Binding-site contacts:
Ligand atom C16 contacts residue ASN53 of chain 3.A at 3.8 Å.
Ligand atom C21 contacts residue THR107 of chain 3.A at 3.7 Å.
Ligand atom C27 contacts residue ARG173 of chain 5.A at 3.7 Å.
Ligand atom C26 contacts residue LYS70 of chain 3.A at 3.2 Å.
Ligand atom C32 contacts residue ARG173 of chain 5.A at 3.7 Å.
Ligand atom O14 contacts residue ASN57 of chain 3.A at 3.0 Å (h-bond).
Ligand atom N3 contacts residue ARG173 of chain 5.A at 3.7 Å.
Ligand atom C31 contacts residue SER178 of chain 5.A at 3.3 Å.
Ligand atom C22 contacts residue ALA105 of chain 3.A at 3.8 Å (hydrophobic).
Ligand atom C8 contacts residue LEU56 of chain 3.A at 3.5 Å (hydrophobic).
Ligand atom C6 contacts residue ASN57 of chain 3.A at 3.5 Å.
Ligand atom C22 contacts residue ASN53 of chain 3.A at 3.6 Å.
Ligand atom C32 contacts residue GLN63 of chain 3.A at 3.4 Å.
Ligand atom C2 contacts residue GLN63 of chain 3.A at 3.6 Å.
Ligand atom N3 contacts residue GLN63 of chain 3.A at 3.0 Å (h-bond).
Ligand atom C6 contacts residue ASN53 of chain 3.A at 3.5 Å.
Ligand atom C11 contacts residue LYS70 of chain 3.A at 3.4 Å.
Ligand atom C11 contacts residue MET66 of chain 3.A at 3.8 Å (hydrophobic).
Ligand atom C2 contacts residue ARG173 of chain 5.A at 3.7 Å.
Ligand atom C16 contacts residue THR107 of chain 3.A at 3.3 Å.
Ligand atom O24 contacts residue LYS70 of chain 3.A at 3.1 Å (salt-bridge).
Ligand atom C25 contacts residue ASN57 of chain 3.A at 3.3 Å.
Ligand atom C23 contacts residue ASN57 of chain 3.A at 3.4 Å.
Ligand atom C5 contacts residue ASN57 of chain 3.A at 3.6 Å.
Ligand atom C1 contacts residue LYS70 of chain 3.A at 3.5 Å.
Ligand atom C9 contacts residue LEU56 of chain 3.A at 3.7 Å (hydrophobic).
Ligand atom C10 contacts residue MET66 of chain 3.A at 3.4 Å (hydrophobic).
Ligand atom C30 contacts residue SER178 of chain 5.A at 3.8 Å.
Ligand atom C7 contacts residue ASN57 of chain 3.A at 3.8 Å.
Ligand atom C23 contacts residue LYS70 of chain 3.A at 3.8 Å.
Ligand atom C31 contacts residue LYS70 of chain 3.A at 3.5 Å.
Ligand atom N4 contacts residue ASN57 of chain 3.A at 2.6 Å (h-bond).
Ligand atom C18 contacts residue THR107 of chain 3.A at 3.6 Å.
Ligand atom C27 contacts residue LYS70 of chain 3.A at 3.4 Å.
Ligand atom C22 contacts residue TYR130 of chain 3.A at 3.5 Å (hydrophobic).
Ligand atom C12 contacts residue LYS70 of chain 3.A at 3.6 Å.
Ligand atom C21 contacts residue TYR130 of chain 3.A at 3.6 Å (hydrophobic).
Ligand atom C22 contacts residue THR107 of chain 3.A at 3.4 Å.
Ligand atom C17 contacts residue THR107 of chain 3.A at 3.3 Å.
Ligand atom C8 contacts residue ASN57 of chain 3.A at 3.2 Å.

Sequence of chain 3.A:
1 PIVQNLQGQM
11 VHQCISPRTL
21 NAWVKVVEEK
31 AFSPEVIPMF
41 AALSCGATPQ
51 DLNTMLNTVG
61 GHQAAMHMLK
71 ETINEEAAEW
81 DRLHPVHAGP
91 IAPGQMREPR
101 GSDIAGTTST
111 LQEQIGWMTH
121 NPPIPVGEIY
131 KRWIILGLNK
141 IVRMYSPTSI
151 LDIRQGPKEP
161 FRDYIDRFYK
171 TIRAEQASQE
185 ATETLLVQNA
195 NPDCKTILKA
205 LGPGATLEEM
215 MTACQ

The small molecule below binds the protein below.
Small molecule (SMILES): Cc1[nH]c2ccccc2c1CC(=O)N[C@@H](Cc1ccccc1)C(=O)N(C)c1ccccc1

Sequence of chain 5.A:
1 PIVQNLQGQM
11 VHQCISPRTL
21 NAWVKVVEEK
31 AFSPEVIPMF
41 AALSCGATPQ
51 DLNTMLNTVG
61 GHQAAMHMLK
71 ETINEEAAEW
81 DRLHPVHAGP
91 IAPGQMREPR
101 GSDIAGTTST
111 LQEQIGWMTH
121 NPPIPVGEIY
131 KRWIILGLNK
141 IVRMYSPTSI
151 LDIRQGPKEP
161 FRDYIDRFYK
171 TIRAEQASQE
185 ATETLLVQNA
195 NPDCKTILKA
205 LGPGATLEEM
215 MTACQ